Binding-site contacts:
Ligand atom CG2 contacts residue ARG134 of chain 1.A at 3.7 Å.
Ligand atom CB contacts residue ASN231 of chain 1.A at 3.6 Å.
Ligand atom CB contacts residue TRP235 of chain 1.A at 3.8 Å (hydrophobic).
Ligand atom O contacts residue LEU179 of chain 1.A at 3.5 Å.
Ligand atom CG1 contacts residue LEU179 of chain 1.A at 3.9 Å (hydrophobic).
Ligand atom O1P contacts residue ARG61 of chain 1.A at 3.0 Å (salt-bridge).
Ligand atom N contacts residue ASN231 of chain 1.A at 2.8 Å (h-bond).
Ligand atom CG1 contacts residue LEU227 of chain 1.A at 3.4 Å (hydrophobic).
Ligand atom CA contacts residue ASN180 of chain 1.A at 3.2 Å.
Ligand atom CE1 contacts residue ARG65 of chain 1.A at 3.7 Å.
Ligand atom CD2 contacts residue ARG65 of chain 1.A at 3.8 Å.
Ligand atom P contacts residue ARG61 of chain 1.A at 3.7 Å.
Ligand atom CG2 contacts residue VAL183 of chain 1.A at 3.7 Å (hydrophobic).
Ligand atom CG contacts residue VAL183 of chain 1.A at 3.8 Å (hydrophobic).
Ligand atom O contacts residue ASN231 of chain 1.A at 3.0 Å (h-bond).
Ligand atom O3P contacts residue ARG134 of chain 1.A at 2.9 Å (salt-bridge).
Ligand atom P contacts residue ARG134 of chain 1.A at 3.8 Å.
Ligand atom O3P contacts residue TYR135 of chain 1.A at 2.6 Å (h-bond).
Ligand atom C contacts residue ASN231 of chain 1.A at 3.7 Å.
Ligand atom CA contacts residue ASN231 of chain 1.A at 3.7 Å.
Ligand atom CG2 contacts residue GLY176 of chain 1.A at 3.5 Å.
Ligand atom O contacts residue ASN180 of chain 1.A at 2.9 Å (h-bond).
Ligand atom CA contacts residue ASN231 of chain 1.A at 3.6 Å.
Ligand atom C contacts residue ASN180 of chain 1.A at 3.6 Å.
Ligand atom O contacts residue LYS127 of chain 1.A at 2.8 Å (salt-bridge).
Ligand atom O contacts residue VAL183 of chain 1.A at 3.5 Å.
Ligand atom CB contacts residue ASN180 of chain 1.A at 3.1 Å.
Ligand atom C contacts residue LYS127 of chain 1.A at 3.7 Å.
Ligand atom P contacts residue TYR135 of chain 1.A at 3.7 Å.
Ligand atom CZ contacts residue ARG65 of chain 1.A at 3.6 Å.
Ligand atom O2P contacts residue ARG134 of chain 1.A at 2.8 Å (salt-bridge).
Ligand atom CD1 contacts residue ARG65 of chain 1.A at 3.7 Å.
Ligand atom CB contacts residue ASN231 of chain 1.A at 3.6 Å.
Ligand atom N contacts residue ASN180 of chain 1.A at 3.0 Å (h-bond).
Ligand atom O2P contacts residue ARG61 of chain 1.A at 3.0 Å (salt-bridge).
Ligand atom CB contacts residue VAL183 of chain 1.A at 3.8 Å (hydrophobic).
Ligand atom CG contacts residue ARG65 of chain 1.A at 3.7 Å.
Ligand atom O contacts residue LYS54 of chain 1.A at 3.9 Å.
Ligand atom CG2 contacts residue ASN180 of chain 1.A at 3.5 Å.
Ligand atom CA contacts residue LEU179 of chain 1.A at 3.8 Å (hydrophobic).

This protein binds this small molecule.
Small molecule (SMILES): CC(C)[C@H](NC(=O)[C@@H](NC(=O)[C@H](C)NC(=O)[C@@H]1CCCN1C(=O)[C@@H](N)Cc1ccccc1)[C@@H](C)OP(=O)(O)O)C(=O)O

Sequence of chain 1.A:
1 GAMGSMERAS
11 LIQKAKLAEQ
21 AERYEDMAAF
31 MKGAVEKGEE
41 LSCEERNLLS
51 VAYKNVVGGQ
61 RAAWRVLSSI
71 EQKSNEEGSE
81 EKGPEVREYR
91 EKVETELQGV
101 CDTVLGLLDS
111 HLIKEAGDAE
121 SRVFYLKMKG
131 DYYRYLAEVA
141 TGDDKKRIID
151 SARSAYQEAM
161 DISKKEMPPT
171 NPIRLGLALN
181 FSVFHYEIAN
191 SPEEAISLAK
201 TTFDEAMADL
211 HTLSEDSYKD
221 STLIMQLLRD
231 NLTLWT